Binding-site contacts:
Ligand atom C7 contacts residue PHE283 of chain 1.B at 3.4 Å (hydrophobic).
Ligand atom N5 contacts residue PHE283 of chain 1.B at 3.4 Å.
Ligand atom O19 contacts residue MET267 of chain 1.B at 3.8 Å.
Ligand atom C24 contacts residue MET267 of chain 1.B at 3.8 Å (hydrophobic).
Ligand atom N11 contacts residue PHE283 of chain 1.B at 3.8 Å.
Ligand atom C22 contacts residue THR239 of chain 1.B at 3.5 Å.
Ligand atom C1 contacts residue PHE283 of chain 1.B at 3.5 Å (hydrophobic).
Ligand atom O14 contacts residue GLN280 of chain 1.B at 3.0 Å (h-bond).
Ligand atom C27 contacts residue GLN280 of chain 1.B at 3.5 Å.
Ligand atom N15 contacts residue THR242 of chain 1.B at 3.5 Å.
Ligand atom N2 contacts residue PHE283 of chain 1.B at 3.6 Å.
Ligand atom N23 contacts residue PHE283 of chain 1.B at 3.8 Å.
Ligand atom C22 contacts residue THR242 of chain 1.B at 3.8 Å.
Ligand atom C22 contacts residue ALA243 of chain 1.B at 3.6 Å (hydrophobic).
Ligand atom C3 contacts residue PHE283 of chain 1.B at 3.6 Å (hydrophobic).
Ligand atom C17 contacts residue TYR78 of chain 1.B at 3.9 Å (hydrophobic).
Ligand atom C9 contacts residue PHE283 of chain 1.B at 3.5 Å (hydrophobic).
Ligand atom N16 contacts residue ALA243 of chain 1.B at 3.8 Å.
Ligand atom C28 contacts residue MET267 of chain 1.B at 3.7 Å (hydrophobic).
Ligand atom C25 contacts residue MET267 of chain 1.B at 3.4 Å (hydrophobic).
Ligand atom C27 contacts residue VAL232 of chain 1.B at 3.8 Å (hydrophobic).
Ligand atom C9 contacts residue MET267 of chain 1.B at 3.8 Å (hydrophobic).
Ligand atom C29 contacts residue LEU189 of chain 1.B at 3.5 Å (hydrophobic).
Ligand atom O19 contacts residue PHE283 of chain 1.B at 3.8 Å.
Ligand atom N16 contacts residue THR239 of chain 1.B at 3.6 Å.
Ligand atom N20 contacts residue TYR247 of chain 1.B at 3.7 Å.
Ligand atom C21 contacts residue LEU229 of chain 1.B at 3.5 Å (hydrophobic).
Ligand atom N15 contacts residue SER231 of chain 1.B at 3.5 Å.
Ligand atom C4 contacts residue MET267 of chain 1.B at 3.3 Å (hydrophobic).
Ligand atom N20 contacts residue GLY279 of chain 1.B at 3.8 Å.
Ligand atom C4 contacts residue PHE283 of chain 1.B at 3.5 Å (hydrophobic).
Ligand atom C7 contacts residue MET267 of chain 1.B at 3.5 Å (hydrophobic).
Ligand atom C22 contacts residue SER231 of chain 1.B at 3.9 Å.
Ligand atom C24 contacts residue TYR247 of chain 1.B at 3.9 Å (hydrophobic).
Ligand atom C24 contacts residue GLN280 of chain 1.B at 3.7 Å.
Ligand atom N2 contacts residue PHE250 of chain 1.B at 3.9 Å.
Ligand atom C6 contacts residue PHE283 of chain 1.B at 3.7 Å (hydrophobic).
Ligand atom O14 contacts residue PHE283 of chain 1.B at 3.6 Å.
Ligand atom N20 contacts residue MET267 of chain 1.B at 3.9 Å.
Ligand atom C28 contacts residue GLY279 of chain 1.B at 3.9 Å.

Sequence of chain 1.B:
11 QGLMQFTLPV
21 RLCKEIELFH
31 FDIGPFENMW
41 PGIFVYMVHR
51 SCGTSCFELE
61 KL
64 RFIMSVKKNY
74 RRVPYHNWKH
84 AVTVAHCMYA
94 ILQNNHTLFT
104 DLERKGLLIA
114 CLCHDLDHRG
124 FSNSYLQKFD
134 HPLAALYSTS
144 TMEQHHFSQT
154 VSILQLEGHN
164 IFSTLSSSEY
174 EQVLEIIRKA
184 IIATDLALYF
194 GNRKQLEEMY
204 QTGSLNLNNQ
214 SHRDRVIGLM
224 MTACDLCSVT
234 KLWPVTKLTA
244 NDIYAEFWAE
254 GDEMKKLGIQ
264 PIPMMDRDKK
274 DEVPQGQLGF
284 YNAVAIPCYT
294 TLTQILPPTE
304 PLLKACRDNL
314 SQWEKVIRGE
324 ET

This protein binds this small molecule.
Small molecule (SMILES): CNC(=O)c1ccncc1NC(=O)c1nc(C2CC2)ccc1Nc1cncnc1